Binding-site contacts:
Ligand atom C3 contacts residue PRO274 of chain 1.A at 4.1 Å (hydrophobic).
Ligand atom N5 contacts residue ASN275 of chain 1.A at 3.6 Å (h-bond).
Ligand atom O7 contacts residue ARG270 of chain 1.A at 3.8 Å.
Ligand atom C3 contacts residue ARG104 of chain 1.C at 3.8 Å.
Ligand atom O3 contacts residue GLY282 of chain 1.A at 3.4 Å.
Ligand atom C5 contacts residue ASN275 of chain 1.A at 3.6 Å.
Ligand atom C4 contacts residue ASP232 of chain 1.C at 3.5 Å.
Ligand atom C11 contacts residue PRO231 of chain 1.C at 3.7 Å (hydrophobic).
Ligand atom C5 contacts residue PRO274 of chain 1.A at 4.0 Å (hydrophobic).
Ligand atom C3 contacts residue ASP232 of chain 1.C at 4.0 Å.
Ligand atom O6 contacts residue ASP91 of chain 1.C at 3.1 Å.
Ligand atom C4 contacts residue ARG104 of chain 1.C at 3.9 Å.
Ligand atom O4 contacts residue PRO231 of chain 1.C at 3.8 Å.
Ligand atom O4 contacts residue ASN275 of chain 1.A at 3.0 Å (h-bond).
Ligand atom O10 contacts residue ASN275 of chain 1.A at 2.9 Å (h-bond).
Ligand atom N5 contacts residue PRO231 of chain 1.C at 2.9 Å (h-bond).
Ligand atom O7 contacts residue PRO274 of chain 1.A at 3.4 Å.
Ligand atom C3 contacts residue ARG95 of chain 1.C at 3.9 Å.
Ligand atom C1 contacts residue ARG104 of chain 1.C at 3.6 Å.
Ligand atom C4 contacts residue ASP91 of chain 1.C at 3.2 Å.
Ligand atom C5 contacts residue PRO231 of chain 1.C at 3.7 Å (hydrophobic).
Ligand atom C10 contacts residue PRO231 of chain 1.C at 3.8 Å (hydrophobic).
Ligand atom C3 contacts residue PRO274 of chain 1.A at 3.8 Å (hydrophobic).
Ligand atom O3 contacts residue PRO274 of chain 1.A at 3.8 Å.
Ligand atom O6 contacts residue PRO274 of chain 1.A at 3.7 Å.
Ligand atom C4 contacts residue PRO231 of chain 1.C at 3.5 Å (hydrophobic).
Ligand atom N5 contacts residue ASP232 of chain 1.C at 4.1 Å.
Ligand atom C11 contacts residue ILE233 of chain 1.C at 3.8 Å (hydrophobic).
Ligand atom C4 contacts residue ASN275 of chain 1.A at 3.8 Å.
Ligand atom O4 contacts residue ASP232 of chain 1.C at 2.7 Å (salt-bridge).
Ligand atom O3 contacts residue ASP91 of chain 1.C at 4.0 Å.
Ligand atom C6 contacts residue ASP91 of chain 1.C at 3.8 Å.
Ligand atom C11 contacts residue ASP232 of chain 1.C at 3.8 Å.
Ligand atom O10 contacts residue ARG270 of chain 1.A at 3.3 Å.
Ligand atom C4 contacts residue PRO274 of chain 1.A at 4.0 Å (hydrophobic).
Ligand atom C11 contacts residue GLY234 of chain 1.C at 3.8 Å.
Ligand atom C10 contacts residue ASN275 of chain 1.A at 3.3 Å.
Ligand atom O4 contacts residue ASP91 of chain 1.C at 2.7 Å (salt-bridge).
Ligand atom O1B contacts residue ARG104 of chain 1.C at 2.8 Å (salt-bridge).
Ligand atom O4 contacts residue ARG95 of chain 1.C at 3.6 Å (salt-bridge).

Sequence of chain 1.C:
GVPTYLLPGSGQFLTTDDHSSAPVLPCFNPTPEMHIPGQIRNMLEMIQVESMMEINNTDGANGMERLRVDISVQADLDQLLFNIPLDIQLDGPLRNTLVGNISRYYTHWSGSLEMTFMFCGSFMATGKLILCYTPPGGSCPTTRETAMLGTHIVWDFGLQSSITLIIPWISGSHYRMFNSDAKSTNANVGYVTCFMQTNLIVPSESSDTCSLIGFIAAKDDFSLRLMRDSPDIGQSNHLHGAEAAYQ

The small molecule below binds the protein below.
Small molecule (SMILES): CC(=O)N[C@H]1[C@H]([C@H](O)[C@H](O)CO)O[C@@](OC[C@H]2O[C@@H](O[C@H]3[C@H](O)[C@@H](O)[C@H](O)O[C@@H]3CO)[C@H](O)[C@@H](O)[C@H]2O)(C(=O)O)C[C@@H]1O

Sequence of chain 1.A:
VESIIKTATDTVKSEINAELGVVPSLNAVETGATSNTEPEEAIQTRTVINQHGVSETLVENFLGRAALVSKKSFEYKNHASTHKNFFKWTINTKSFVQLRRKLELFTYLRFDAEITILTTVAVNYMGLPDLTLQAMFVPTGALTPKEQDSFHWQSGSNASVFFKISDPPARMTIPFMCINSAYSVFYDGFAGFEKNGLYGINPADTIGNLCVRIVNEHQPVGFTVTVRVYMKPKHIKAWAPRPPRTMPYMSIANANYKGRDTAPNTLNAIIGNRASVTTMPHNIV